Binding-site contacts:
Ligand atom O3' contacts residue GLN692 of chain 1.B at 2.9 Å (h-bond).
Ligand atom O3' contacts residue ASP503 of chain 1.A at 3.1 Å (salt-bridge).
Ligand atom C5' contacts residue ASP503 of chain 1.A at 4.4 Å.
Ligand atom C3' contacts residue GLN692 of chain 1.B at 3.9 Å.
Ligand atom C4' contacts residue ASP503 of chain 1.A at 3.4 Å.
Ligand atom OP1 contacts residue LYS461 of chain 1.B at 3.2 Å (salt-bridge).
Ligand atom O2' contacts residue HIS1014 of chain 1.B at 3.3 Å.
Ligand atom OP2 contacts residue GLU486 of chain 1.B at 4.3 Å.
Ligand atom O3' contacts residue ARG464 of chain 1.A at 3.4 Å (salt-bridge).
Ligand atom C3' contacts residue ASP503 of chain 1.A at 3.5 Å.
Ligand atom C5' contacts residue GLN692 of chain 1.B at 3.8 Å.
Ligand atom OP1 contacts residue GLN692 of chain 1.B at 3.1 Å (h-bond).
Ligand atom P contacts residue GLN692 of chain 1.B at 3.6 Å.
Ligand atom C4' contacts residue LYS896 of chain 1.B at 4.4 Å.
Ligand atom P contacts residue LYS461 of chain 1.B at 3.6 Å.
Ligand atom OP2 contacts residue LYS904 of chain 1.B at 4.2 Å.
Ligand atom OP1 contacts residue LYS904 of chain 1.B at 2.4 Å (salt-bridge).
Ligand atom O2 contacts residue PRO466 of chain 1.A at 4.1 Å.
Ligand atom C2' contacts residue ASP503 of chain 1.A at 3.6 Å.
Ligand atom C5' contacts residue ASP501 of chain 1.A at 4.4 Å.
Ligand atom C5' contacts residue GLY502 of chain 1.A at 4.2 Å.
Ligand atom O3' contacts residue LYS896 of chain 1.B at 3.9 Å.
Ligand atom O2' contacts residue GLY502 of chain 1.A at 3.5 Å (h-bond).
Ligand atom C4' contacts residue GLN692 of chain 1.B at 4.0 Å.
Ligand atom P contacts residue LYS904 of chain 1.B at 3.6 Å.
Ligand atom OP2 contacts residue LYS461 of chain 1.B at 3.0 Å (salt-bridge).
Ligand atom C5' contacts residue GLN438 of chain 1.B at 4.2 Å.
Ligand atom O2' contacts residue ARG464 of chain 1.A at 2.4 Å (salt-bridge).
Ligand atom C3' contacts residue ARG464 of chain 1.A at 4.0 Å.
Ligand atom OP1 contacts residue ARG454 of chain 1.B at 4.0 Å.
Ligand atom O3' contacts residue GLN438 of chain 1.B at 4.2 Å.
Ligand atom O4' contacts residue ASP503 of chain 1.A at 4.1 Å.
Ligand atom C2' contacts residue ARG464 of chain 1.A at 3.5 Å.
Ligand atom O3' contacts residue LYS904 of chain 1.B at 4.1 Å.
Ligand atom O2' contacts residue GLN438 of chain 1.B at 3.8 Å.
Ligand atom O2' contacts residue ASP503 of chain 1.A at 2.7 Å (salt-bridge).
Ligand atom O4' contacts residue GLY502 of chain 1.A at 3.7 Å.
Ligand atom O2' contacts residue GLN692 of chain 1.B at 4.2 Å.
Ligand atom C4' contacts residue GLY502 of chain 1.A at 3.8 Å.
Ligand atom C1' contacts residue ASP503 of chain 1.A at 4.3 Å.

A protein and the small-molecule ligand that binds it are described below.
Small molecule (SMILES): Nc1ccn([C@@H]2O[C@H](CO[P](=O)(O)O[C@H]3[C@@H](O)[C@H](n4ccc(=O)[nH]c4=O)O[C@@H]3CO[P](=O)(O)O[C@H]3[C@@H](O)[C@H](n4cnc5c(=O)nc(N)[nH]c54)O[C@@H]3CO[P](=O)(O)O[C@H]3[C@@H](O)[C@H](n4ccc(=O)[nH]c4=O)O[C@@H]3CO[P](=O)(O)O[C@H]3[C@@H](O)[C@H](n4cnc5c(=O)nc(N)[nH]c54)O[C@@H]3COP(=O)=O)[C@@H](O)[C@H]2O)c(=O)n1

Sequence of chain 1.B:
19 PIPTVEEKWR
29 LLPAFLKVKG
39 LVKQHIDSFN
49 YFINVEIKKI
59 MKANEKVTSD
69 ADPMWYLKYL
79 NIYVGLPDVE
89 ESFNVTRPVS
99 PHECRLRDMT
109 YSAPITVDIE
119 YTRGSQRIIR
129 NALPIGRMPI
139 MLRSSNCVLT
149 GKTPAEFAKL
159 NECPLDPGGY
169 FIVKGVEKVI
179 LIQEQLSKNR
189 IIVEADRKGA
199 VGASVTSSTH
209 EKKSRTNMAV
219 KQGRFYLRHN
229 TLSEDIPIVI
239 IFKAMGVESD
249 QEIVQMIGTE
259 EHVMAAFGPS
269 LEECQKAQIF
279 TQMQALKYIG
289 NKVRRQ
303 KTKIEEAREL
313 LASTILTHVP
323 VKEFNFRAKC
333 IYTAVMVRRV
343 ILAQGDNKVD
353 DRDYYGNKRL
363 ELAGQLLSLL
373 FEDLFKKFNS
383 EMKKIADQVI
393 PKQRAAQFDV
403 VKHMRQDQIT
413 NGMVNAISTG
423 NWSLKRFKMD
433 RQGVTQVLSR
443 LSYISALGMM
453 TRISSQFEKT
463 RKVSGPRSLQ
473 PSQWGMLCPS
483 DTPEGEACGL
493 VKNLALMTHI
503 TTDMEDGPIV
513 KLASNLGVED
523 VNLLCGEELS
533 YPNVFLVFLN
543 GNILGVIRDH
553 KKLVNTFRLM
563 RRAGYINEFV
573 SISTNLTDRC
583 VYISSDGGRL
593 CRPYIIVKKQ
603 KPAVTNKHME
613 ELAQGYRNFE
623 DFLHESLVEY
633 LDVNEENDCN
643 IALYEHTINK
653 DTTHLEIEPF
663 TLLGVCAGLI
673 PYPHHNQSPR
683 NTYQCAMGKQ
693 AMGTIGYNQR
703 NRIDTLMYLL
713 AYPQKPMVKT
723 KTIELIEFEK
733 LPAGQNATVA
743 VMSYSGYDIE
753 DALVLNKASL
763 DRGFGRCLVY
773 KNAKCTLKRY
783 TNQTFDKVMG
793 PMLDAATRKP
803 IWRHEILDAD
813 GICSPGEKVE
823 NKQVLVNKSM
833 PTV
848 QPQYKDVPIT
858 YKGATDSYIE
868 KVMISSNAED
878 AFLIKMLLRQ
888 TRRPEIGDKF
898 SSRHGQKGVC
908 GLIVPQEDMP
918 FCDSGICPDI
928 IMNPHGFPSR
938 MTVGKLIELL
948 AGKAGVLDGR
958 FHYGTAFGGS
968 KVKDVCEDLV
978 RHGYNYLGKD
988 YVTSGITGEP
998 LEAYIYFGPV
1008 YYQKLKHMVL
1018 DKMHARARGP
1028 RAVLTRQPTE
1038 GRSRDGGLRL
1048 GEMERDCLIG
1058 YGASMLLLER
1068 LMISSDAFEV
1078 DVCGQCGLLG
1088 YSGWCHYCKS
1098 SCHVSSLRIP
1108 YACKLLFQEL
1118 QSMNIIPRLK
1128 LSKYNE

Sequence of chain 1.A:
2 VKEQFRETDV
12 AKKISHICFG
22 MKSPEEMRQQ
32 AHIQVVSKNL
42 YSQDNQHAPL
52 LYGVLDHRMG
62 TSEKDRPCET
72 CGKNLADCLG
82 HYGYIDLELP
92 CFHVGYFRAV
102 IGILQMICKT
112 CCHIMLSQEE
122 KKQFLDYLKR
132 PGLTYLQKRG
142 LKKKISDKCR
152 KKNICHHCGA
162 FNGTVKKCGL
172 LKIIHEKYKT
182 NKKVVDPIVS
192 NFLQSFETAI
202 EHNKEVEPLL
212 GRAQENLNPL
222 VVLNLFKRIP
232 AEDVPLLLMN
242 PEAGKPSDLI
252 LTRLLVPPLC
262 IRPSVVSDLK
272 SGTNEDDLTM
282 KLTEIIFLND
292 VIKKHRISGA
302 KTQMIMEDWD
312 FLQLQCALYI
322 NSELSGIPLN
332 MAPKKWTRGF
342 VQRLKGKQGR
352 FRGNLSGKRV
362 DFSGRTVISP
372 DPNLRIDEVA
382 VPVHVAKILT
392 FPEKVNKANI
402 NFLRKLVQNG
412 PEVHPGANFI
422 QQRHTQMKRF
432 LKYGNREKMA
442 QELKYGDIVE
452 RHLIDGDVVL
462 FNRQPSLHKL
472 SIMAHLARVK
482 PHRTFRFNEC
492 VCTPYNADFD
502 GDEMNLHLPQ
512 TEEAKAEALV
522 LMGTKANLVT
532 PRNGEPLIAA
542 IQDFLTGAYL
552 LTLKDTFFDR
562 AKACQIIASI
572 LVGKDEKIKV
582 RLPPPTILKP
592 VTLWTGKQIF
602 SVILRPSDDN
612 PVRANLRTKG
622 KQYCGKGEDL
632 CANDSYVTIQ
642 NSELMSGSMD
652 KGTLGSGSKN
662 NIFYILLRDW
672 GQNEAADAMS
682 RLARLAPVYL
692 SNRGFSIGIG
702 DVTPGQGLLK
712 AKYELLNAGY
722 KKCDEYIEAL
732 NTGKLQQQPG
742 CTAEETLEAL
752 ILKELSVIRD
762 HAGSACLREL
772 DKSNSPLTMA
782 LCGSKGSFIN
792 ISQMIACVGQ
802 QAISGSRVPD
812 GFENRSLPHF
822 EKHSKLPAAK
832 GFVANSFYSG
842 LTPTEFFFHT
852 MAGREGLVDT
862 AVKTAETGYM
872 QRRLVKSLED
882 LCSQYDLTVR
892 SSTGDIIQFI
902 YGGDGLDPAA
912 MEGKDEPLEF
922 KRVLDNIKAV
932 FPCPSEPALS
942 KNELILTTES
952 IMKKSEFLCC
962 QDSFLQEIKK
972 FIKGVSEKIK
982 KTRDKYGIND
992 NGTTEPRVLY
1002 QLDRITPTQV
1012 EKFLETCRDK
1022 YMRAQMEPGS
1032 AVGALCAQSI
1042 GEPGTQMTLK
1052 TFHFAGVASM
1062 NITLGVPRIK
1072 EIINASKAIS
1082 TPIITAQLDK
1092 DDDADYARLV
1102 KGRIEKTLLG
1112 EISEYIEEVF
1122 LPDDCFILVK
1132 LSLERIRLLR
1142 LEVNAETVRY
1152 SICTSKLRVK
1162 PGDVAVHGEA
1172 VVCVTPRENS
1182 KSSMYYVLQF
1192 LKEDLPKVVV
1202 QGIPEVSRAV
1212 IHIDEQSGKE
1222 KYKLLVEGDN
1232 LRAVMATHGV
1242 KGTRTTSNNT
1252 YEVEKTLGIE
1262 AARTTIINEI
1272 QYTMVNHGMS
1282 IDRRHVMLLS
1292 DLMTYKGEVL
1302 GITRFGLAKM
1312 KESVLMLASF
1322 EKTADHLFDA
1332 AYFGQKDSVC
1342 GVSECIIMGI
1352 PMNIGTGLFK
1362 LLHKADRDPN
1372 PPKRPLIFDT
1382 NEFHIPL